Binding-site contacts:
Ligand atom C8 contacts residue ASN1095 of chain 1.C at 3.6 Å.
Ligand atom O5 contacts residue HIS1098 of chain 1.C at 3.6 Å.
Ligand atom C5 contacts residue ASN1095 of chain 1.C at 3.6 Å.
Ligand atom C1 contacts residue HIS1098 of chain 1.C at 4.2 Å.
Ligand atom C5 contacts residue HIS1098 of chain 1.C at 4.1 Å.
Ligand atom C4 contacts residue ASN1095 of chain 1.C at 4.2 Å.
Ligand atom O6 contacts residue HIS1098 of chain 1.C at 3.4 Å.
Ligand atom C1 contacts residue ASN1095 of chain 1.C at 1.4 Å.
Ligand atom C6 contacts residue HIS1098 of chain 1.C at 3.9 Å.
Ligand atom N2 contacts residue ASN1095 of chain 1.C at 3.0 Å (h-bond).
Ligand atom O5 contacts residue ASN1095 of chain 1.C at 2.3 Å (h-bond).
Ligand atom C3 contacts residue ASN1095 of chain 1.C at 3.8 Å.
Ligand atom C2 contacts residue ASN1095 of chain 1.C at 2.5 Å.
Ligand atom O7 contacts residue ASN1095 of chain 1.C at 3.1 Å (h-bond).
Ligand atom C7 contacts residue ASN1095 of chain 1.C at 3.0 Å.

Sequence of chain 1.C:
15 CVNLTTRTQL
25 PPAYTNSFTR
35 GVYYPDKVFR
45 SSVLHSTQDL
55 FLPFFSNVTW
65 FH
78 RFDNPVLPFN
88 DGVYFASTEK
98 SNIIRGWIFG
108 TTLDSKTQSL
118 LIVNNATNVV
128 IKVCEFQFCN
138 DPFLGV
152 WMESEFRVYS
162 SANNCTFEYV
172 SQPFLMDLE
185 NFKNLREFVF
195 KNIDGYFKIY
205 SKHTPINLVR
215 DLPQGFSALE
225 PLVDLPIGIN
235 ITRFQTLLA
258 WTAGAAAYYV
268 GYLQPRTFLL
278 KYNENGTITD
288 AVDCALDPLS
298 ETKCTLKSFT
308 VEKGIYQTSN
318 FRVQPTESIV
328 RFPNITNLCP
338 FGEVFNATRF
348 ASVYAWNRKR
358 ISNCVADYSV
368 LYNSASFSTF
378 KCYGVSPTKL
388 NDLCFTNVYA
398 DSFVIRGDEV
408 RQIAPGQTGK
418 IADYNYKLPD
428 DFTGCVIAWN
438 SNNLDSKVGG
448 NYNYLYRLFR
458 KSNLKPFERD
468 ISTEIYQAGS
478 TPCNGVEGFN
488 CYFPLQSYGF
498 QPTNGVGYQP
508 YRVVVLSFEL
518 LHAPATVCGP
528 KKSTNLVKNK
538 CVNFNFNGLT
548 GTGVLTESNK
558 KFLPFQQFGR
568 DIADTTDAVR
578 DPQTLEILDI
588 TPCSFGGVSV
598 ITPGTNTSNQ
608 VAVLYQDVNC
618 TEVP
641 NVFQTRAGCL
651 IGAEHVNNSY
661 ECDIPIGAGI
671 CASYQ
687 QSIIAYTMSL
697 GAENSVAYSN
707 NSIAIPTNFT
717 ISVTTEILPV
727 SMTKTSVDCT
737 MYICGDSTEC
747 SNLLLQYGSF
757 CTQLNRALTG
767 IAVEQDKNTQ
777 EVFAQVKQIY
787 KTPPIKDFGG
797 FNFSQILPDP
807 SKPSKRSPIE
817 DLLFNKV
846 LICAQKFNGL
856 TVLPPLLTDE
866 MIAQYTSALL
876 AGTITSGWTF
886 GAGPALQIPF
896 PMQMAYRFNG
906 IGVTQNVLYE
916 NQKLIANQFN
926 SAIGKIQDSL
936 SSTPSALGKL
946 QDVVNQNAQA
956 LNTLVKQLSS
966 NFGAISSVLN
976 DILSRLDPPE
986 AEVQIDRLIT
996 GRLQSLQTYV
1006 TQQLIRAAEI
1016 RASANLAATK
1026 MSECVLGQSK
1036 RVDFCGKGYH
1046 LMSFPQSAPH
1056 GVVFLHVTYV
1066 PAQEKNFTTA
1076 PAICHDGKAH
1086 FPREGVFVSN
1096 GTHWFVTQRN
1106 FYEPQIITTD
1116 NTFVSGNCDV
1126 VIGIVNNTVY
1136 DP

The small molecule below binds the protein below.
Small molecule (SMILES): CC(=O)N[C@@H]1[C@@H](O)[C@H](O)[C@@H](CO)O[C@H]1O